Binding-site contacts:
Ligand atom O3A contacts residue MG1 of chain 1.C at 3.4 Å.
Ligand atom N3B contacts residue GLY145 of chain 1.A at 3.5 Å.
Ligand atom O2' contacts residue SER133 of chain 1.A at 2.7 Å (h-bond).
Ligand atom O1B contacts residue ASN75 of chain 1.A at 3.0 Å (h-bond).
Ligand atom PA contacts residue MG1 of chain 1.C at 3.2 Å.
Ligand atom C2 contacts residue ASN79 of chain 1.A at 3.2 Å.
Ligand atom O1G contacts residue GLY148 of chain 1.A at 3.2 Å (h-bond).
Ligand atom O1G contacts residue GLN370 of chain 1.A at 3.0 Å (h-bond).
Ligand atom O1B contacts residue MG1 of chain 1.C at 2.1 Å.
Ligand atom O3G contacts residue LYS372 of chain 1.A at 2.6 Å (salt-bridge).
Ligand atom N7 contacts residue ASN75 of chain 1.A at 3.4 Å.
Ligand atom O1B contacts residue GLY145 of chain 1.A at 3.5 Å.
Ligand atom O2A contacts residue GLY150 of chain 1.A at 3.3 Å (h-bond).
Ligand atom C5' contacts residue LYS152 of chain 1.A at 3.4 Å.
Ligand atom O3' contacts residue SER133 of chain 1.A at 3.0 Å (h-bond).
Ligand atom O3' contacts residue SER132 of chain 1.A at 3.4 Å (h-bond).
Ligand atom O2G contacts residue MG1 of chain 1.C at 2.0 Å.
Ligand atom O1G contacts residue TYR149 of chain 1.A at 2.8 Å (h-bond).
Ligand atom N3B contacts residue GLY148 of chain 1.A at 3.1 Å (h-bond).
Ligand atom O3G contacts residue ARG146 of chain 1.A at 2.9 Å (salt-bridge).
Ligand atom O2A contacts residue LYS152 of chain 1.A at 2.7 Å (salt-bridge).
Ligand atom O3A contacts residue GLY148 of chain 1.A at 3.4 Å.
Ligand atom O2B contacts residue ASN134 of chain 1.A at 3.0 Å (h-bond).
Ligand atom O1A contacts residue MG1 of chain 1.C at 2.1 Å.
Ligand atom O2B contacts residue SER132 of chain 1.A at 2.7 Å (h-bond).
Ligand atom O1A contacts residue ASN75 of chain 1.A at 2.9 Å (h-bond).
Ligand atom PG contacts residue MG1 of chain 1.C at 3.3 Å.
Ligand atom O2A contacts residue ALA151 of chain 1.A at 2.9 Å (h-bond).
Ligand atom O2A contacts residue TYR149 of chain 1.A at 3.5 Å.
Ligand atom O1A contacts residue ALA151 of chain 1.A at 3.1 Å (h-bond).
Ligand atom O3G contacts residue ASN147 of chain 1.A at 3.2 Å (h-bond).
Ligand atom N6 contacts residue ASN104 of chain 1.A at 2.9 Å (h-bond).
Ligand atom N3B contacts residue ARG146 of chain 1.A at 3.0 Å (salt-bridge).
Ligand atom O1A contacts residue GLY150 of chain 1.A at 3.5 Å.
Ligand atom N3 contacts residue ILE109 of chain 1.A at 3.4 Å.
Ligand atom O4' contacts residue ILE125 of chain 1.A at 3.3 Å.
Ligand atom PB contacts residue MG1 of chain 1.C at 3.1 Å.
Ligand atom N3B contacts residue ASN147 of chain 1.A at 3.3 Å (h-bond).
Ligand atom O2G contacts residue GLU71 of chain 1.A at 3.5 Å (salt-bridge).
Ligand atom O1G contacts residue GLY150 of chain 1.A at 2.9 Å (h-bond).

Sequence of chain 1.B:
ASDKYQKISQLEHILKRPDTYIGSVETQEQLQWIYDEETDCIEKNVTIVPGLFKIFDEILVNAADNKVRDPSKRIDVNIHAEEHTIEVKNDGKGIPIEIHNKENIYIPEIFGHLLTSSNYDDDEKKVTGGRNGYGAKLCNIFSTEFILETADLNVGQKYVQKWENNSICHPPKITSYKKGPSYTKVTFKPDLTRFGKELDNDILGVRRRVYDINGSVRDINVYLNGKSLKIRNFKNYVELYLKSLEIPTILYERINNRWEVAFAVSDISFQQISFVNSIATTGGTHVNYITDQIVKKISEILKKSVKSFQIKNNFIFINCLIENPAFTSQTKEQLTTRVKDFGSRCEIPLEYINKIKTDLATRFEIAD

A protein and the small-molecule ligand that binds it are described below.
Small molecule (SMILES): Nc1ncnc2c1ncn2[C@@H]1O[C@H](CO[P](=O)(O)O[P](=O)(O)NP(=O)(O)O)[C@@H](O)[C@H]1O

Sequence of chain 1.A:
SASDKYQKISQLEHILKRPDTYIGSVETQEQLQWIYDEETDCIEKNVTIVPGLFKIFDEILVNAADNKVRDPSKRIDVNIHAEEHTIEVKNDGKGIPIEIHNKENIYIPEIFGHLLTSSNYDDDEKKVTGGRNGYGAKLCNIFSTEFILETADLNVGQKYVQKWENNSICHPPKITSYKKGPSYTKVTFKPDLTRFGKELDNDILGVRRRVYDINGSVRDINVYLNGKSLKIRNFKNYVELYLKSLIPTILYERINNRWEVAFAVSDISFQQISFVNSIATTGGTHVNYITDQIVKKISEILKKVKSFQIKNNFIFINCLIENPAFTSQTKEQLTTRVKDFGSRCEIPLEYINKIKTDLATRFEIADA